Sequence of chain 1.C:
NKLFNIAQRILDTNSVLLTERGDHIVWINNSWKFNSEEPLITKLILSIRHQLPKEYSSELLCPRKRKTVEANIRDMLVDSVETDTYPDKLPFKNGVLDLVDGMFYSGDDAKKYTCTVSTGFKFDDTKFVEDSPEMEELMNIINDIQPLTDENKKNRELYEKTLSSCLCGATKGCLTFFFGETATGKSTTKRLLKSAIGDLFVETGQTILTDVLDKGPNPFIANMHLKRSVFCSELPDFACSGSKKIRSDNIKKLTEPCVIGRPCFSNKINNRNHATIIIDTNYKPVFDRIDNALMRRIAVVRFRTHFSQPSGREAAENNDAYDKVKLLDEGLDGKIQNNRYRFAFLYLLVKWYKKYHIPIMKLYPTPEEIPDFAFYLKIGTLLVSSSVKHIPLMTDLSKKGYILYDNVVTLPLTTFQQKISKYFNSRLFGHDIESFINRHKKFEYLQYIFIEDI

A protein and the small-molecule ligand that binds it are described below.
Small molecule (SMILES): Nc1ncnc2c1ncn2[C@@H]1O[C@H](CO[P](=O)(O)O[P](=O)(O)NP(=O)(O)O)[C@@H](O)[C@H]1O

Sequence of chain 1.D:
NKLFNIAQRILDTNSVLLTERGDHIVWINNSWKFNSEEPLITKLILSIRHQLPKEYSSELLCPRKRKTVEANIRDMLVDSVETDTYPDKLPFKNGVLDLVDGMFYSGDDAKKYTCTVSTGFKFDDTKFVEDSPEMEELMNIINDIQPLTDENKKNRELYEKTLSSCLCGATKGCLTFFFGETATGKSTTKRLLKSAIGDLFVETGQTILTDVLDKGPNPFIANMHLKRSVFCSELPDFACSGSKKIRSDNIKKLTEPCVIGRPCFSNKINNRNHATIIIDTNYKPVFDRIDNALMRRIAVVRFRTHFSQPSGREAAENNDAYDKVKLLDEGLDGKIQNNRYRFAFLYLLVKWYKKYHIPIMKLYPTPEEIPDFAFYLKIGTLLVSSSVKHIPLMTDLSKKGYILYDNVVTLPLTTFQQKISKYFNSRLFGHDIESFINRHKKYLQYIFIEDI

Binding-site contacts:
Ligand atom O3G contacts residue THR505 of chain 1.C at 3.4 Å.
Ligand atom C5 contacts residue LEU655 of chain 1.C at 3.5 Å (hydrophobic).
Ligand atom PG contacts residue MG1 of chain 1.M at 3.5 Å.
Ligand atom O3G contacts residue GLU504 of chain 1.C at 3.2 Å (salt-bridge).
Ligand atom N3B contacts residue MG1 of chain 1.M at 3.5 Å.
Ligand atom O2B contacts residue SER510 of chain 1.C at 2.8 Å (h-bond).
Ligand atom N3 contacts residue ASP652 of chain 1.C at 3.1 Å (salt-bridge).
Ligand atom O3A contacts residue GLY508 of chain 1.C at 3.0 Å (h-bond).
Ligand atom O1B contacts residue THR507 of chain 1.C at 3.0 Å (h-bond).
Ligand atom O3' contacts residue LEU651 of chain 1.C at 3.4 Å.
Ligand atom O1G contacts residue ARG620 of chain 1.D at 3.2 Å (salt-bridge).
Ligand atom C2 contacts residue LEU650 of chain 1.C at 3.3 Å (hydrophobic).
Ligand atom O3G contacts residue ASN605 of chain 1.C at 3.5 Å (h-bond).
Ligand atom N1 contacts residue ASP467 of chain 1.C at 3.6 Å.
Ligand atom O3G contacts residue ALA506 of chain 1.C at 3.5 Å (h-bond).
Ligand atom C6 contacts residue PHE630 of chain 1.C at 3.6 Å (hydrophobic).
Ligand atom N3B contacts residue ARG619 of chain 1.D at 3.3 Å (salt-bridge).
Ligand atom O2G contacts residue ARG619 of chain 1.D at 3.2 Å (salt-bridge).
Ligand atom N3B contacts residue ALA506 of chain 1.C at 3.4 Å (h-bond).
Ligand atom N6 contacts residue ILE464 of chain 1.C at 3.6 Å.
Ligand atom O3G contacts residue LYS509 of chain 1.C at 3.1 Å (salt-bridge).
Ligand atom O2G contacts residue ALA506 of chain 1.C at 3.5 Å (h-bond).
Ligand atom O1G contacts residue MG1 of chain 1.M at 2.5 Å.
Ligand atom O1B contacts residue ALA506 of chain 1.C at 3.2 Å (h-bond).
Ligand atom O2A contacts residue THR511 of chain 1.C at 2.8 Å (h-bond).
Ligand atom O2A contacts residue SER510 of chain 1.C at 3.3 Å.
Ligand atom C8 contacts residue THR511 of chain 1.C at 3.1 Å.
Ligand atom N6 contacts residue ASP467 of chain 1.C at 2.8 Å (salt-bridge).
Ligand atom O2B contacts residue LYS509 of chain 1.C at 3.5 Å (salt-bridge).
Ligand atom C2 contacts residue ASP652 of chain 1.C at 3.5 Å.
Ligand atom O4' contacts residue PHE630 of chain 1.C at 3.5 Å.
Ligand atom O2G contacts residue THR505 of chain 1.C at 2.5 Å (h-bond).
Ligand atom O3A contacts residue ALA506 of chain 1.C at 3.5 Å.
Ligand atom O1B contacts residue GLU504 of chain 1.C at 3.4 Å (salt-bridge).
Ligand atom C6 contacts residue ASP467 of chain 1.C at 3.5 Å.
Ligand atom O2B contacts residue MG1 of chain 1.M at 2.8 Å.
Ligand atom O2G contacts residue ARG620 of chain 1.D at 3.0 Å (salt-bridge).
Ligand atom O1B contacts residue LYS509 of chain 1.C at 3.2 Å.
Ligand atom PG contacts residue ALA506 of chain 1.C at 3.6 Å.
Ligand atom O3A contacts residue THR507 of chain 1.C at 3.4 Å (h-bond).